Sequence of chain 1.A:
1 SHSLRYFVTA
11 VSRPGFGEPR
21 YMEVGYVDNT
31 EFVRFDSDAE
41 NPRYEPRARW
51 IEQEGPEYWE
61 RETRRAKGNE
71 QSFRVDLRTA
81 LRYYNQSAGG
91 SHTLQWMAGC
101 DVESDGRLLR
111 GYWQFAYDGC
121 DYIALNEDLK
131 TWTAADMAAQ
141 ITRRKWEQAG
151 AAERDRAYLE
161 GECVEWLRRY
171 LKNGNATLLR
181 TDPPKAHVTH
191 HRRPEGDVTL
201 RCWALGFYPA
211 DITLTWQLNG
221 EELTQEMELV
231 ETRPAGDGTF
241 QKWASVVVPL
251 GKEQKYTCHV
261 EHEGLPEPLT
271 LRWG

Binding-site contacts:
Ligand atom CB contacts residue TRP113 of chain 1.A at 3.4 Å (hydrophobic).
Ligand atom CA contacts residue TYR6 of chain 1.A at 3.5 Å (hydrophobic).
Ligand atom OD1 contacts residue ARG154 of chain 1.A at 3.1 Å (salt-bridge).
Ligand atom N contacts residue TYR6 of chain 1.A at 3.3 Å (h-bond).
Ligand atom N contacts residue ASN69 of chain 1.A at 2.8 Å (h-bond).
Ligand atom OD2 contacts residue ARG154 of chain 1.A at 2.9 Å (salt-bridge).
Ligand atom CA contacts residue GLU62 of chain 1.A at 3.4 Å.
Ligand atom OG1 contacts residue TRP166 of chain 1.A at 3.4 Å.
Ligand atom N contacts residue ASP76 of chain 1.A at 3.1 Å (salt-bridge).
Ligand atom O contacts residue LYS145 of chain 1.A at 3.3 Å.
Ligand atom C contacts residue TYR6 of chain 1.A at 3.2 Å (hydrophobic).
Ligand atom N contacts residue TYR6 of chain 1.A at 3.3 Å.
Ligand atom C contacts residue TYR158 of chain 1.A at 3.4 Å (hydrophobic).
Ligand atom CG2 contacts residue TYR58 of chain 1.A at 3.4 Å (hydrophobic).
Ligand atom CA contacts residue TYR6 of chain 1.A at 3.2 Å (hydrophobic).
Ligand atom CA contacts residue ASP76 of chain 1.A at 3.2 Å.
Ligand atom CA contacts residue TYR170 of chain 1.A at 3.4 Å (hydrophobic).
Ligand atom N contacts residue TYR170 of chain 1.A at 2.6 Å (h-bond).
Ligand atom O contacts residue LYS145 of chain 1.A at 3.1 Å.
Ligand atom O contacts residue TRP146 of chain 1.A at 2.9 Å (h-bond).
Ligand atom OXT contacts residue TYR83 of chain 1.A at 2.6 Å (h-bond).
Ligand atom O contacts residue TRP113 of chain 1.A at 3.3 Å.
Ligand atom O contacts residue SER72 of chain 1.A at 2.8 Å (h-bond).
Ligand atom C contacts residue TYR83 of chain 1.A at 3.5 Å (hydrophobic).
Ligand atom CA contacts residue ARG65 of chain 1.A at 3.3 Å.
Ligand atom CA contacts residue TYR158 of chain 1.A at 3.5 Å (hydrophobic).
Ligand atom OXT contacts residue THR142 of chain 1.A at 2.8 Å (h-bond).
Ligand atom O contacts residue ARG65 of chain 1.A at 3.0 Å (salt-bridge).
Ligand atom OD2 contacts residue ALA151 of chain 1.A at 3.4 Å.
Ligand atom O contacts residue ARG65 of chain 1.A at 3.2 Å.
Ligand atom O contacts residue TRP146 of chain 1.A at 3.4 Å.
Ligand atom O contacts residue TYR6 of chain 1.A at 3.5 Å.
Ligand atom C contacts residue LYS145 of chain 1.A at 3.4 Å.
Ligand atom N contacts residue GLU62 of chain 1.A at 3.0 Å (salt-bridge).
Ligand atom C contacts residue ARG65 of chain 1.A at 3.4 Å.
Ligand atom O contacts residue ASN69 of chain 1.A at 2.9 Å (h-bond).
Ligand atom CA contacts residue ASN69 of chain 1.A at 3.3 Å.
Ligand atom CB contacts residue TRP146 of chain 1.A at 3.3 Å (hydrophobic).
Ligand atom CB contacts residue ASP76 of chain 1.A at 3.4 Å.
Ligand atom O contacts residue TYR158 of chain 1.A at 2.6 Å (h-bond).

The small molecule below binds the protein below.
Small molecule (SMILES): C[C@H](NC(=O)CNC(=O)[C@@H](N)[C@@H](C)O)C(=O)N[C@@H](C)C(=O)N[C@@H](CO)C(=O)N[C@@H](Cc1ccccc1)C(=O)N[C@@H](CC(=O)O)C(=O)N[C@@H](CCC(=O)O)C(=O)N[C@@H](Cc1ccccc1)C(=O)O